This small molecule binds to this protein.
Small molecule (SMILES): CC[C@]1(C/C=C2\CCCc3cc(OC)ccc32)C(=O)CC[C@@H]1O

Binding-site contacts:
Ligand atom C10 contacts residue ALA182 of chain 2.A at 4.0 Å (hydrophobic).
Ligand atom C05 contacts residue TYR150 of chain 2.A at 4.0 Å (hydrophobic).
Ligand atom O17 contacts residue ALA205 of chain 2.A at 4.1 Å.
Ligand atom C05 contacts residue NAP1 of chain 2.C at 2.5 Å.
Ligand atom C03 contacts residue SER187 of chain 2.A at 4.1 Å.
Ligand atom C11 contacts residue ALA182 of chain 2.A at 3.9 Å (hydrophobic).
Ligand atom C15 contacts residue LEU201 of chain 2.A at 3.9 Å (hydrophobic).
Ligand atom O01 contacts residue LEU188 of chain 2.A at 4.2 Å.
Ligand atom C10 contacts residue LEU188 of chain 2.A at 4.2 Å (hydrophobic).
Ligand atom C15 contacts residue ALA205 of chain 2.A at 3.9 Å (hydrophobic).
Ligand atom C03 contacts residue NAP1 of chain 2.C at 3.8 Å.
Ligand atom C03 contacts residue LEU188 of chain 2.A at 3.7 Å (hydrophobic).
Ligand atom C08 contacts residue LEU144 of chain 2.A at 3.9 Å (hydrophobic).
Ligand atom O06 contacts residue TYR150 of chain 2.A at 3.0 Å (h-bond).
Ligand atom O01 contacts residue ASN190 of chain 2.A at 4.2 Å.
Ligand atom O17 contacts residue LYS204 of chain 2.A at 3.4 Å.
Ligand atom C04 contacts residue NAP1 of chain 2.C at 3.0 Å.
Ligand atom C23 contacts residue LEU246 of chain 2.A at 4.0 Å (hydrophobic).
Ligand atom O06 contacts residue SER137 of chain 2.A at 2.8 Å (h-bond).
Ligand atom C22 contacts residue LEU246 of chain 2.A at 3.7 Å (hydrophobic).
Ligand atom C04 contacts residue SER187 of chain 2.A at 3.9 Å.
Ligand atom C22 contacts residue LEU144 of chain 2.A at 4.1 Å (hydrophobic).
Ligand atom C04 contacts residue TYR150 of chain 2.A at 3.8 Å (hydrophobic).
Ligand atom C10 contacts residue NAP1 of chain 2.C at 3.9 Å.
Ligand atom C07 contacts residue NAP1 of chain 2.C at 3.8 Å.
Ligand atom C23 contacts residue VAL138 of chain 2.A at 4.0 Å (hydrophobic).
Ligand atom C10 contacts residue GLY181 of chain 2.A at 3.9 Å.
Ligand atom C05 contacts residue SER137 of chain 2.A at 4.0 Å.
Ligand atom C14 contacts residue ALA205 of chain 2.A at 3.8 Å (hydrophobic).
Ligand atom C09 contacts residue HIS147 of chain 2.A at 3.3 Å.
Ligand atom C21 contacts residue LEU246 of chain 2.A at 3.8 Å (hydrophobic).
Ligand atom C16 contacts residue ALA205 of chain 2.A at 4.1 Å (hydrophobic).
Ligand atom C18 contacts residue LYS204 of chain 2.A at 4.1 Å.
Ligand atom O06 contacts residue NAP1 of chain 2.C at 2.7 Å.
Ligand atom O01 contacts residue HIS147 of chain 2.A at 4.1 Å.
Ligand atom C12 contacts residue ALA182 of chain 2.A at 4.2 Å (hydrophobic).
Ligand atom C02 contacts residue LEU188 of chain 2.A at 3.9 Å (hydrophobic).
Ligand atom C09 contacts residue LEU144 of chain 2.A at 3.9 Å (hydrophobic).
Ligand atom C13 contacts residue ALA205 of chain 2.A at 4.1 Å (hydrophobic).
Ligand atom C11 contacts residue LEU188 of chain 2.A at 3.8 Å (hydrophobic).

Sequence of chain 2.A:
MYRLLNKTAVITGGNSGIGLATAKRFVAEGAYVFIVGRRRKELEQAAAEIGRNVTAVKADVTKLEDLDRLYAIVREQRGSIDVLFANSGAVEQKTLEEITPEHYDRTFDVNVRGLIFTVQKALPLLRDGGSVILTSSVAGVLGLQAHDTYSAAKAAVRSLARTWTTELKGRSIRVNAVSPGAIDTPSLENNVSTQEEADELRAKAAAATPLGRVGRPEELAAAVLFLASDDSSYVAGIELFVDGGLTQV